Sequence of chain 1.A:
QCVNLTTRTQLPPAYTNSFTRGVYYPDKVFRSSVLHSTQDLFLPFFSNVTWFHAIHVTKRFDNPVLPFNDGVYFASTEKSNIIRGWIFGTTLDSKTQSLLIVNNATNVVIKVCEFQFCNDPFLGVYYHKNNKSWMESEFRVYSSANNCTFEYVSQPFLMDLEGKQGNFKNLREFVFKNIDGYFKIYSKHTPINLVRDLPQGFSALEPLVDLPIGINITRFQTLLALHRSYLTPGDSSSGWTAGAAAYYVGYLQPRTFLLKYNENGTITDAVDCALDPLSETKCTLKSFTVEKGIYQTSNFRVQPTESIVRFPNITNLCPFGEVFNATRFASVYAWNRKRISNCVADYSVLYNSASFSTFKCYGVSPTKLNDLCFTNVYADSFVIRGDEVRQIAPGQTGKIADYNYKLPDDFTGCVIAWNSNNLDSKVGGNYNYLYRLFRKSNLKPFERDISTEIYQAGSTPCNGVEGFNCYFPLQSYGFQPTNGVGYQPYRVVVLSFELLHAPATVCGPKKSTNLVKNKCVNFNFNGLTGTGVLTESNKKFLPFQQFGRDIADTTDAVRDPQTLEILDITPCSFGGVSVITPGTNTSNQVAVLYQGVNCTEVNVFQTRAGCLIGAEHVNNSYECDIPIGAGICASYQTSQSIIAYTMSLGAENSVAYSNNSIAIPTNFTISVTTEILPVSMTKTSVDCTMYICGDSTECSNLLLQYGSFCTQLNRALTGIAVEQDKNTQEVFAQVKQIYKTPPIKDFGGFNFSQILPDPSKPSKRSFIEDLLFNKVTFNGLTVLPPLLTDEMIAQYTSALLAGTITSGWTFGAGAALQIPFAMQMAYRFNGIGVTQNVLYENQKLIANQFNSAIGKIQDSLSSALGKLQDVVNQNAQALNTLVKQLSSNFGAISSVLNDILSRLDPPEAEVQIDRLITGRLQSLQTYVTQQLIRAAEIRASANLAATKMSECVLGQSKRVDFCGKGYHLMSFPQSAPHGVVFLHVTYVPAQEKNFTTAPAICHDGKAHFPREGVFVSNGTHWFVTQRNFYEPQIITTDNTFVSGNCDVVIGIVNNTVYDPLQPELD

A small-molecule ligand and the protein it binds are described below.
Small molecule (SMILES): CC(=O)N[C@H]1[C@H](O[C@H]2[C@H](O)[C@@H](NC(C)=O)CO[C@@H]2CO)O[C@H](CO)[C@@H](O)[C@@H]1O

Binding-site contacts:
Ligand atom C1 contacts residue LEU953 of chain 1.A at 4.4 Å (hydrophobic).
Ligand atom C4 contacts residue ASN748 of chain 1.A at 4.2 Å.
Ligand atom C5 contacts residue ASN748 of chain 1.A at 3.7 Å.
Ligand atom O4 contacts residue LEU953 of chain 1.A at 4.3 Å.
Ligand atom C5 contacts residue LEU953 of chain 1.A at 3.9 Å (hydrophobic).
Ligand atom C4 contacts residue LEU953 of chain 1.A at 4.4 Å (hydrophobic).
Ligand atom C3 contacts residue ASN748 of chain 1.A at 3.8 Å.
Ligand atom C3 contacts residue LEU953 of chain 1.A at 4.2 Å (hydrophobic).
Ligand atom C1 contacts residue ASN748 of chain 1.A at 1.4 Å.
Ligand atom C2 contacts residue ASN748 of chain 1.A at 2.4 Å.
Ligand atom O7 contacts residue ASN748 of chain 1.A at 3.4 Å (h-bond).
Ligand atom O5 contacts residue ASN748 of chain 1.A at 2.4 Å (h-bond).
Ligand atom O7 contacts residue GLN1102 of chain 1.A at 4.4 Å.
Ligand atom C7 contacts residue ASN748 of chain 1.A at 3.3 Å.
Ligand atom N2 contacts residue ASN748 of chain 1.A at 2.9 Å (h-bond).
Ligand atom C8 contacts residue ASN748 of chain 1.A at 4.3 Å.